Binding-site contacts:
Ligand atom CA contacts residue LEU161 of chain 2.B at 3.2 Å (hydrophobic).
Ligand atom C contacts residue ILE130 of chain 2.B at 3.7 Å (hydrophobic).
Ligand atom CE contacts residue ARG165 of chain 2.B at 2.8 Å.
Ligand atom CB contacts residue GLY105 of chain 2.B at 3.2 Å.
Ligand atom CG contacts residue PHE126 of chain 2.B at 3.7 Å (hydrophobic).
Ligand atom O contacts residue SER163 of chain 2.B at 3.6 Å (h-bond).
Ligand atom CA contacts residue GLN203 of chain 2.B at 3.5 Å.
Ligand atom O contacts residue ILE130 of chain 2.B at 3.5 Å.
Ligand atom CD contacts residue GLN203 of chain 2.B at 2.8 Å.
Ligand atom CD1 contacts residue TYR162 of chain 2.B at 2.8 Å (hydrophobic).
Ligand atom CD1 contacts residue GLN203 of chain 2.B at 3.4 Å.
Ligand atom N contacts residue GLN203 of chain 2.B at 2.9 Å (h-bond).
Ligand atom CA contacts residue TYR162 of chain 2.B at 3.5 Å (hydrophobic).
Ligand atom O contacts residue LEU103 of chain 2.B at 3.6 Å.
Ligand atom CA contacts residue ILE130 of chain 2.B at 3.3 Å (hydrophobic).
Ligand atom CB contacts residue ILE104 of chain 2.B at 3.5 Å (hydrophobic).
Ligand atom C contacts residue TYR162 of chain 2.B at 3.5 Å (hydrophobic).
Ligand atom SD contacts residue ARG165 of chain 2.B at 2.3 Å (salt-bridge).
Ligand atom O contacts residue TYR162 of chain 2.B at 3.4 Å.
Ligand atom O contacts residue VAL127 of chain 2.B at 2.2 Å.
Ligand atom N contacts residue VAL125 of chain 2.B at 3.5 Å (h-bond).
Ligand atom N contacts residue LEU161 of chain 2.B at 3.3 Å (h-bond).
Ligand atom O contacts residue LEU161 of chain 2.B at 3.3 Å (h-bond).
Ligand atom CB contacts residue ILE130 of chain 2.B at 3.4 Å (hydrophobic).
Ligand atom CA contacts residue VAL125 of chain 2.B at 3.1 Å (hydrophobic).
Ligand atom CB contacts residue VAL125 of chain 2.B at 2.6 Å (hydrophobic).
Ligand atom CA contacts residue VAL127 of chain 2.B at 3.6 Å (hydrophobic).
Ligand atom O contacts residue VAL127 of chain 2.B at 1.8 Å (h-bond).
Ligand atom CA contacts residue PHE126 of chain 2.B at 3.2 Å (hydrophobic).
Ligand atom O contacts residue PHE126 of chain 2.B at 2.8 Å.
Ligand atom C contacts residue GLN203 of chain 2.B at 2.2 Å.
Ligand atom C contacts residue VAL127 of chain 2.B at 3.5 Å (hydrophobic).
Ligand atom N contacts residue GLN203 of chain 2.B at 3.7 Å.
Ligand atom CG contacts residue TYR162 of chain 2.B at 3.1 Å (hydrophobic).
Ligand atom N contacts residue GLY105 of chain 2.B at 3.1 Å (h-bond).
Ligand atom CD2 contacts residue LEU161 of chain 2.B at 3.4 Å (hydrophobic).
Ligand atom CB contacts residue TYR162 of chain 2.B at 2.6 Å (hydrophobic).
Ligand atom O contacts residue GLN203 of chain 2.B at 1.3 Å (h-bond).
Ligand atom CD2 contacts residue PHE126 of chain 2.B at 3.3 Å (hydrophobic).
Ligand atom C contacts residue VAL127 of chain 2.B at 3.0 Å (hydrophobic).

Sequence of chain 2.B:
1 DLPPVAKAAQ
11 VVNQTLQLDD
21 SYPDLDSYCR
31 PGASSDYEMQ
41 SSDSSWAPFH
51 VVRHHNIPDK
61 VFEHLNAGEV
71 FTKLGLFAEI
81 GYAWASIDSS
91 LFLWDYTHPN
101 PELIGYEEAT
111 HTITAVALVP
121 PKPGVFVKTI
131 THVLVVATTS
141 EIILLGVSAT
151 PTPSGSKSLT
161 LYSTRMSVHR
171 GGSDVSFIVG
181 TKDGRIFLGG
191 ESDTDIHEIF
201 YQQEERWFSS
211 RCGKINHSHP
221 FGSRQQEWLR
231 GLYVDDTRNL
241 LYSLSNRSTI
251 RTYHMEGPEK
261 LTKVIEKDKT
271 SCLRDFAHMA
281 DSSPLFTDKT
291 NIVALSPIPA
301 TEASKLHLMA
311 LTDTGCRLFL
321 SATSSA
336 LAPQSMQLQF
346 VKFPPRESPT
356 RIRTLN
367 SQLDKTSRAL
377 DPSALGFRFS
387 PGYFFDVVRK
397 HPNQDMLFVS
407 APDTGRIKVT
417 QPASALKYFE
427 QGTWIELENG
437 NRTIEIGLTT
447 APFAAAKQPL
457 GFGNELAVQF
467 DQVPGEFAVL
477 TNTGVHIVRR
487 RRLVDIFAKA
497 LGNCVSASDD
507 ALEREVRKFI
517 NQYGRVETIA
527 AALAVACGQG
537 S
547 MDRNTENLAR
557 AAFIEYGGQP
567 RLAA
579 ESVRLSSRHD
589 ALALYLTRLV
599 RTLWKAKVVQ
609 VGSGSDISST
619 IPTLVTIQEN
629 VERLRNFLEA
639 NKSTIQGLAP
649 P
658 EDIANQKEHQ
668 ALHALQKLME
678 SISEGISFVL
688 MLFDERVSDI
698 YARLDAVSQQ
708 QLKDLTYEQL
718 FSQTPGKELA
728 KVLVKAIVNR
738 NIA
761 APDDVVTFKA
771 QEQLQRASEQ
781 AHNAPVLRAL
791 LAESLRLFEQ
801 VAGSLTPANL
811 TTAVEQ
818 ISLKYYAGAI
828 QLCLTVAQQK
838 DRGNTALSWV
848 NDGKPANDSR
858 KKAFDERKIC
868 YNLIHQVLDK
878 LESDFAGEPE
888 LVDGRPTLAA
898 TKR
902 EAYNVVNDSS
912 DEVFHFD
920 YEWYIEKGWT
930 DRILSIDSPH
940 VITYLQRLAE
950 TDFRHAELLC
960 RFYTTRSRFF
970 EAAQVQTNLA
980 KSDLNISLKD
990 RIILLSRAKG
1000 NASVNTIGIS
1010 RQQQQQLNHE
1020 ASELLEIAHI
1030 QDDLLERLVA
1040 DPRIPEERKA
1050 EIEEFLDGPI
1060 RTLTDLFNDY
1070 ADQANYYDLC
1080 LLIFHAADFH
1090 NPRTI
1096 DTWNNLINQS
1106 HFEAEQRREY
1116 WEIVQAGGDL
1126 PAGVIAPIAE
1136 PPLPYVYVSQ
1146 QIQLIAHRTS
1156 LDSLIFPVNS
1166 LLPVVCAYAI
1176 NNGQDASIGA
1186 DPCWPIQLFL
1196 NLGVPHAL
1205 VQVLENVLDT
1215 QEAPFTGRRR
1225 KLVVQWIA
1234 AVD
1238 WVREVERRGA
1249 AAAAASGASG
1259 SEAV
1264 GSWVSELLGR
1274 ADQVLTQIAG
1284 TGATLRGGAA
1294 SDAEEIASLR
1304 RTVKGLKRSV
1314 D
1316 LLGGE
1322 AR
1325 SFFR

The small molecule below binds the protein below.
Small molecule (SMILES): CSCC[C@H](NC(=O)[C@@H]1CCCN1C(=O)[C@H](CC(C)C)NC(=O)[C@H](CC(C)C)NC(=O)[C@H](CCCCN)NC(=O)[C@H](C)NC(=O)[C@H](CCCCN)NC(=O)[C@@H](N)CCCN=C(N)N)C(=O)N[C@@H](CCC(=O)O)C(=O)N[C@@H](CCC(=O)O)C(=O)N[C@@H](C)C(=O)N[C@@H](CC(C)C)C(=O)N[C@@H](CC(C)C)C(=O)N1CCC[C@H]1C=O